Binding-site contacts:
Ligand atom C1 contacts residue ASP213 of chain 1.B at 4.0 Å.
Ligand atom C6 contacts residue PRO113 of chain 1.B at 3.4 Å (hydrophobic).
Ligand atom C3 contacts residue ASP213 of chain 1.B at 3.8 Å.
Ligand atom C1 contacts residue ASN112 of chain 1.B at 4.2 Å.
Ligand atom C4 contacts residue ASN116 of chain 1.B at 4.2 Å.
Ligand atom C2 contacts residue ASN116 of chain 1.B at 2.4 Å.
Ligand atom C6 contacts residue ASP213 of chain 1.B at 4.2 Å.
Ligand atom O7 contacts residue ASN100 of chain 1.B at 3.3 Å (h-bond).
Ligand atom O6 contacts residue TRP205 of chain 1.B at 4.0 Å.
Ligand atom C7 contacts residue ASP213 of chain 1.B at 4.1 Å.
Ligand atom O6 contacts residue GLN207 of chain 1.B at 4.3 Å.
Ligand atom O4 contacts residue ASN112 of chain 1.B at 4.1 Å.
Ligand atom O6 contacts residue PRO113 of chain 1.B at 2.7 Å (h-bond).
Ligand atom C7 contacts residue THR98 of chain 1.B at 4.1 Å.
Ligand atom C3 contacts residue ASN112 of chain 1.B at 4.0 Å.
Ligand atom O6 contacts residue ASP213 of chain 1.B at 3.8 Å.
Ligand atom C3 contacts residue ASN116 of chain 1.B at 3.8 Å.
Ligand atom C8 contacts residue LYS203 of chain 1.B at 4.2 Å.
Ligand atom C8 contacts residue THR118 of chain 1.B at 4.0 Å.
Ligand atom O7 contacts residue ASN116 of chain 1.B at 3.5 Å (h-bond).
Ligand atom O6 contacts residue ASN112 of chain 1.B at 3.4 Å.
Ligand atom C5 contacts residue ASN116 of chain 1.B at 3.7 Å.
Ligand atom C8 contacts residue ASP213 of chain 1.B at 4.0 Å.
Ligand atom C6 contacts residue TRP205 of chain 1.B at 3.6 Å (hydrophobic).
Ligand atom C2 contacts residue ASP213 of chain 1.B at 3.8 Å.
Ligand atom C8 contacts residue THR98 of chain 1.B at 3.6 Å.
Ligand atom C4 contacts residue ASN112 of chain 1.B at 4.1 Å.
Ligand atom N2 contacts residue ASP213 of chain 1.B at 3.1 Å (salt-bridge).
Ligand atom C5 contacts residue ASN112 of chain 1.B at 3.6 Å.
Ligand atom O3 contacts residue ASP213 of chain 1.B at 3.9 Å.
Ligand atom O7 contacts residue THR98 of chain 1.B at 4.1 Å.
Ligand atom O2 contacts residue GLU212 of chain 1.B at 3.5 Å.
Ligand atom C1 contacts residue ASN116 of chain 1.B at 1.4 Å.
Ligand atom O5 contacts residue PRO113 of chain 1.B at 3.9 Å.
Ligand atom C5 contacts residue PRO113 of chain 1.B at 4.3 Å (hydrophobic).
Ligand atom O5 contacts residue ASN116 of chain 1.B at 2.4 Å (h-bond).
Ligand atom N2 contacts residue ASN116 of chain 1.B at 2.8 Å (h-bond).
Ligand atom C7 contacts residue ASN116 of chain 1.B at 3.4 Å.
Ligand atom C7 contacts residue ASN100 of chain 1.B at 4.0 Å.
Ligand atom C8 contacts residue TRP205 of chain 1.B at 3.8 Å (hydrophobic).

Sequence of chain 1.B:
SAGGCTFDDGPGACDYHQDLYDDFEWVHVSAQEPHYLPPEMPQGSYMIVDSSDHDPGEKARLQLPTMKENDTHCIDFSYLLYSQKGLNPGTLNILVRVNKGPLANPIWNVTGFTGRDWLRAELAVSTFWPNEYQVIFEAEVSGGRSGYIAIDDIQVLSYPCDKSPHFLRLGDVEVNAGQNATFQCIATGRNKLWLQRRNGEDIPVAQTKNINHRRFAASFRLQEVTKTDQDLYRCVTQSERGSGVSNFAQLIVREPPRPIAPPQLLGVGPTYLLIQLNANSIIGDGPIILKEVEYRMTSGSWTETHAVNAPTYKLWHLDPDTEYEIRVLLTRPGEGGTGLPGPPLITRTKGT

A small-molecule ligand and the protein it binds are described below.
Small molecule (SMILES): CC(=O)N[C@H]1[C@H](O[C@H]2[C@H](O)[C@@H](NC(C)=O)CO[C@@H]2CO)O[C@H](CO)[C@@H](O[C@@H]2O[C@H](CO)[C@@H](O)[C@H](O)[C@@H]2O)[C@@H]1O